A small-molecule ligand and the protein it binds are described below.
Small molecule (SMILES): Nc1nc2c(ncn2[C@@H]2O[C@H](CO[P](=O)(O)O[P](=O)(O)CP(=O)(O)O)[C@@H](O)[C@H]2O)c(=O)[nH]1

Binding-site contacts:
Ligand atom O6 contacts residue LYS118 of chain 1.A at 3.4 Å.
Ligand atom N2 contacts residue ASP120 of chain 1.A at 2.9 Å (salt-bridge).
Ligand atom C8 contacts residue ALA19 of chain 1.A at 3.5 Å (hydrophobic).
Ligand atom N7 contacts residue ASN117 of chain 1.A at 3.1 Å (h-bond).
Ligand atom O1B contacts residue LYS17 of chain 1.A at 3.5 Å (salt-bridge).
Ligand atom O4' contacts residue LYS118 of chain 1.A at 3.1 Å (salt-bridge).
Ligand atom C2' contacts residue VAL30 of chain 1.A at 3.5 Å (hydrophobic).
Ligand atom O6 contacts residue ASN117 of chain 1.A at 3.3 Å (h-bond).
Ligand atom O1G contacts residue MG1 of chain 1.D at 2.0 Å.
Ligand atom C3' contacts residue GLU32 of chain 1.A at 3.5 Å.
Ligand atom C8 contacts residue GLY16 of chain 1.A at 3.5 Å.
Ligand atom O2' contacts residue VAL30 of chain 1.A at 2.8 Å (h-bond).
Ligand atom O2' contacts residue ASP31 of chain 1.A at 3.3 Å (salt-bridge).
Ligand atom PG contacts residue MG1 of chain 1.D at 3.3 Å.
Ligand atom C3B contacts residue GLY14 of chain 1.A at 3.4 Å.
Ligand atom O2B contacts residue VAL15 of chain 1.A at 3.4 Å (h-bond).
Ligand atom PG contacts residue ASP13 of chain 1.A at 3.4 Å.
Ligand atom N1 contacts residue ASP120 of chain 1.A at 2.8 Å (salt-bridge).
Ligand atom O2G contacts residue PRO35 of chain 1.A at 3.3 Å.
Ligand atom O3G contacts residue GLY61 of chain 1.A at 3.0 Å (h-bond).
Ligand atom O2G contacts residue ASP13 of chain 1.A at 2.6 Å (salt-bridge).
Ligand atom O6 contacts residue ASP120 of chain 1.A at 3.5 Å (salt-bridge).
Ligand atom O1A contacts residue ALA19 of chain 1.A at 2.8 Å (h-bond).
Ligand atom O1G contacts residue THR36 of chain 1.A at 2.9 Å (h-bond).
Ligand atom O1B contacts residue SER18 of chain 1.A at 3.0 Å (h-bond).
Ligand atom O2B contacts residue LYS17 of chain 1.A at 2.9 Å (salt-bridge).
Ligand atom O6 contacts residue ALA147 of chain 1.A at 2.8 Å (h-bond).
Ligand atom O3' contacts residue ASP31 of chain 1.A at 2.9 Å (salt-bridge).
Ligand atom O6 contacts residue SER146 of chain 1.A at 3.5 Å.
Ligand atom O3G contacts residue ASP13 of chain 1.A at 3.4 Å.
Ligand atom O3G contacts residue LYS17 of chain 1.A at 2.7 Å (salt-bridge).
Ligand atom O2' contacts residue PHE29 of chain 1.A at 3.2 Å.
Ligand atom O1B contacts residue MG1 of chain 1.D at 2.0 Å.
Ligand atom O1A contacts residue SER18 of chain 1.A at 3.5 Å (h-bond).
Ligand atom PB contacts residue MG1 of chain 1.D at 3.3 Å.
Ligand atom O2B contacts residue GLY14 of chain 1.A at 3.5 Å (h-bond).
Ligand atom N2 contacts residue LEU121 of chain 1.A at 3.4 Å.
Ligand atom O1A contacts residue GLY16 of chain 1.A at 3.4 Å.
Ligand atom O2B contacts residue GLY16 of chain 1.A at 3.1 Å (h-bond).
Ligand atom O3A contacts residue GLY16 of chain 1.A at 3.1 Å (h-bond).

Sequence of chain 1.A:
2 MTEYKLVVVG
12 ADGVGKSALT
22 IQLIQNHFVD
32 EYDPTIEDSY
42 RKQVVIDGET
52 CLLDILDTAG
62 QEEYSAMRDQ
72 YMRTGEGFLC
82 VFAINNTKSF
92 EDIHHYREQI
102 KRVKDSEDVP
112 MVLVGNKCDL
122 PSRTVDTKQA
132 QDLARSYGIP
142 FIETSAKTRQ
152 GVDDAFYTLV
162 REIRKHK